The small molecule below binds the protein below.
Small molecule (SMILES): COc1ccc(C(=O)O)cc1OC

Binding-site contacts:
Ligand atom C6 contacts residue HEM1 of chain 1.E at 3.7 Å.
Ligand atom O4 contacts residue VAL182 of chain 1.A at 3.8 Å.
Ligand atom C9 contacts residue PHE186 of chain 1.A at 4.1 Å (hydrophobic).
Ligand atom C4 contacts residue LEU99 of chain 1.A at 3.8 Å (hydrophobic).
Ligand atom O1 contacts residue LEU99 of chain 1.A at 3.7 Å.
Ligand atom O1 contacts residue SER245 of chain 1.A at 2.6 Å (h-bond).
Ligand atom C9 contacts residue PHE183 of chain 1.A at 3.4 Å (hydrophobic).
Ligand atom O3 contacts residue PHE299 of chain 1.A at 3.8 Å.
Ligand atom C3 contacts residue ALA249 of chain 1.A at 3.8 Å (hydrophobic).
Ligand atom O1 contacts residue ILE98 of chain 1.A at 3.7 Å.
Ligand atom O1 contacts residue SER96 of chain 1.A at 2.6 Å (h-bond).
Ligand atom O2 contacts residue SER96 of chain 1.A at 3.9 Å.
Ligand atom C7 contacts residue LEU99 of chain 1.A at 4.1 Å (hydrophobic).
Ligand atom C1 contacts residue ALA249 of chain 1.A at 3.5 Å (hydrophobic).
Ligand atom C8 contacts residue PHE299 of chain 1.A at 3.9 Å (hydrophobic).
Ligand atom C2 contacts residue ALA249 of chain 1.A at 3.5 Å (hydrophobic).
Ligand atom O4 contacts residue PHE183 of chain 1.A at 3.5 Å.
Ligand atom C7 contacts residue SER96 of chain 1.A at 3.5 Å.
Ligand atom C9 contacts residue SER248 of chain 1.A at 3.4 Å.
Ligand atom O2 contacts residue SER248 of chain 1.A at 3.5 Å (h-bond).
Ligand atom O4 contacts residue PHE186 of chain 1.A at 3.4 Å.
Ligand atom C8 contacts residue HEM1 of chain 1.E at 3.3 Å.
Ligand atom C1 contacts residue HEM1 of chain 1.E at 3.5 Å.
Ligand atom C4 contacts residue ALA249 of chain 1.A at 4.1 Å (hydrophobic).
Ligand atom C6 contacts residue LEU99 of chain 1.A at 3.8 Å (hydrophobic).
Ligand atom C1 contacts residue LEU99 of chain 1.A at 4.0 Å (hydrophobic).
Ligand atom C9 contacts residue VAL182 of chain 1.A at 3.4 Å (hydrophobic).
Ligand atom O3 contacts residue PHE183 of chain 1.A at 3.5 Å.
Ligand atom C7 contacts residue SER245 of chain 1.A at 3.4 Å.
Ligand atom C5 contacts residue LEU99 of chain 1.A at 3.8 Å (hydrophobic).
Ligand atom O3 contacts residue ALA249 of chain 1.A at 4.0 Å.
Ligand atom C3 contacts residue LEU99 of chain 1.A at 3.9 Å (hydrophobic).
Ligand atom C6 contacts residue ALA249 of chain 1.A at 3.8 Å (hydrophobic).
Ligand atom C2 contacts residue LEU99 of chain 1.A at 4.0 Å (hydrophobic).
Ligand atom C4 contacts residue SER248 of chain 1.A at 3.8 Å.
Ligand atom O2 contacts residue SER245 of chain 1.A at 3.6 Å.
Ligand atom C7 contacts residue ARG93 of chain 1.A at 3.9 Å.
Ligand atom O2 contacts residue ARG93 of chain 1.A at 2.9 Å (salt-bridge).
Ligand atom C3 contacts residue PHE186 of chain 1.A at 4.1 Å (hydrophobic).
Ligand atom C5 contacts residue ALA249 of chain 1.A at 4.1 Å (hydrophobic).

Sequence of chain 1.A:
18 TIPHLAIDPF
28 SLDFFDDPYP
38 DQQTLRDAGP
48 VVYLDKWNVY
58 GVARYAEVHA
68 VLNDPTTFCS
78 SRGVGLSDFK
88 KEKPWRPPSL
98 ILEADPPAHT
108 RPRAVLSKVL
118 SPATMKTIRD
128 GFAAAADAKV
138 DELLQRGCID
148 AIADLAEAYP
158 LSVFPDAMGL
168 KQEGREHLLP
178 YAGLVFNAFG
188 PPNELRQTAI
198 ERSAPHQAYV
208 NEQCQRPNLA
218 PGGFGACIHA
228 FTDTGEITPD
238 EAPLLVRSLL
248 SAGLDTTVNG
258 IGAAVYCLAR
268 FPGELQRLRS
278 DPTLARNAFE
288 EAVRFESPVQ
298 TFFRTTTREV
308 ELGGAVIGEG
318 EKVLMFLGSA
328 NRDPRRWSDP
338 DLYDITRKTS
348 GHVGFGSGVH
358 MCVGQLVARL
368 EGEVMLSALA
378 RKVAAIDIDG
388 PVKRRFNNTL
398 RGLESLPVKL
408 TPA